Binding-site contacts:
Ligand atom C8 contacts residue TRP138 of chain 13.E at 4.0 Å (hydrophobic).
Ligand atom N2 contacts residue TRP138 of chain 13.E at 3.7 Å.
Ligand atom O5 contacts residue ASN120 of chain 13.E at 2.4 Å (h-bond).
Ligand atom N2 contacts residue ASN120 of chain 13.E at 3.0 Å (h-bond).
Ligand atom C3 contacts residue TRP138 of chain 13.E at 2.9 Å (hydrophobic).
Ligand atom C6 contacts residue ASN120 of chain 13.E at 3.0 Å.
Ligand atom C5 contacts residue ASN120 of chain 13.E at 3.9 Å.
Ligand atom C1 contacts residue ASN120 of chain 13.E at 1.4 Å.
Ligand atom C4 contacts residue TRP138 of chain 13.E at 3.3 Å (hydrophobic).
Ligand atom C8 contacts residue GLY119 of chain 13.E at 3.9 Å.
Ligand atom O4 contacts residue TRP138 of chain 13.E at 3.1 Å.
Ligand atom C3 contacts residue ASN120 of chain 13.E at 3.9 Å.
Ligand atom O5 contacts residue TRP138 of chain 13.E at 4.3 Å.
Ligand atom C5 contacts residue ASN120 of chain 13.E at 3.6 Å.
Ligand atom C7 contacts residue TRP138 of chain 13.E at 4.3 Å (hydrophobic).
Ligand atom C8 contacts residue ASN120 of chain 13.E at 4.1 Å.
Ligand atom C4 contacts residue ASN120 of chain 13.E at 4.2 Å.
Ligand atom O7 contacts residue TRP138 of chain 13.E at 3.8 Å.
Ligand atom C1 contacts residue TRP138 of chain 13.E at 3.9 Å (hydrophobic).
Ligand atom O5 contacts residue ASN120 of chain 13.E at 4.0 Å.
Ligand atom C5 contacts residue TRP138 of chain 13.E at 3.5 Å (hydrophobic).
Ligand atom C2 contacts residue ASN120 of chain 13.E at 2.6 Å.
Ligand atom C7 contacts residue ASN120 of chain 13.E at 3.8 Å.
Ligand atom C2 contacts residue TRP138 of chain 13.E at 3.8 Å (hydrophobic).
Ligand atom O3 contacts residue TRP138 of chain 13.E at 3.5 Å.
Ligand atom O7 contacts residue ASN120 of chain 13.E at 4.4 Å.

A small-molecule ligand and the protein it binds are described below.
Small molecule (SMILES): CC(=O)N[C@H]1[C@H](O[C@H]2[C@H](O)[C@@H](NC(C)=O)CO[C@@H]2CO[C@@H]2O[C@@H](C)[C@@H](O)[C@@H](O)[C@@H]2O)O[C@H](CO)[C@@H](O[C@@H]2O[C@H](CO)[C@@H](O)[C@H](O[C@@H]3O[C@H](CO)[C@@H](O)[C@H](O)[C@@H]3O)[C@@H]2O)[C@@H]1O

Sequence of chain 13.E:
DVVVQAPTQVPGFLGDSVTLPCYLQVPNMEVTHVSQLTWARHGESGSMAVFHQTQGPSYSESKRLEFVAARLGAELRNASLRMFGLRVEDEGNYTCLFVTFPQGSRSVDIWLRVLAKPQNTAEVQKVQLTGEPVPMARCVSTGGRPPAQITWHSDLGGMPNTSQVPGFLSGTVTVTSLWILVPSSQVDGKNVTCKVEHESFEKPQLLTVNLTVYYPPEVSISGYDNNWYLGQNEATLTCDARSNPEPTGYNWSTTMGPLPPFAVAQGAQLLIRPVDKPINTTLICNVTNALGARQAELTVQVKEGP